Sequence of chain 1.B:
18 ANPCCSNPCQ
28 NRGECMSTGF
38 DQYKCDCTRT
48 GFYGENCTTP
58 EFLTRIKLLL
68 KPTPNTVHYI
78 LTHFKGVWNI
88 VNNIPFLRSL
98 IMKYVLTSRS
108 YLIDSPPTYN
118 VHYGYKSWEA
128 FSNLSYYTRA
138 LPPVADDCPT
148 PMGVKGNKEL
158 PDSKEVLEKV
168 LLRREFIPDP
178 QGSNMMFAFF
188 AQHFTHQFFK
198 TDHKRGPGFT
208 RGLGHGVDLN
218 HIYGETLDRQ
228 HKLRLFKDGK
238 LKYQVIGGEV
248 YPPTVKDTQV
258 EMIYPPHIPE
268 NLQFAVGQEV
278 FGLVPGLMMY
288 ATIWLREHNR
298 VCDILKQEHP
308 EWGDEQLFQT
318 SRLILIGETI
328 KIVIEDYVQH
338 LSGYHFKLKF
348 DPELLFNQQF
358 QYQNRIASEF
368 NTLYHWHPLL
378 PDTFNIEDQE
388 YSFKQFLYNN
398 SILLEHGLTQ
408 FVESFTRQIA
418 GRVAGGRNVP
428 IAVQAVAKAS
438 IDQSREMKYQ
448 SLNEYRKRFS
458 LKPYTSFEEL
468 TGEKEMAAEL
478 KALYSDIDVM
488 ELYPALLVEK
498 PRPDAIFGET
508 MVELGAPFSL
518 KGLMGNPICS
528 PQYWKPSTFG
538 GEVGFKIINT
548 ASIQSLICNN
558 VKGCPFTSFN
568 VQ

Binding-site contacts:
Ligand atom O contacts residue TYR341 of chain 1.B at 4.1 Å.
Ligand atom C2 contacts residue ALA513 of chain 1.B at 3.5 Å (hydrophobic).
Ligand atom O1 contacts residue TYR341 of chain 1.B at 2.0 Å (h-bond).
Ligand atom C2 contacts residue SER516 of chain 1.B at 3.8 Å.
Ligand atom C6 contacts residue TYR341 of chain 1.B at 3.7 Å (hydrophobic).
Ligand atom C5 contacts residue VAL335 of chain 1.B at 4.0 Å (hydrophobic).
Ligand atom O1 contacts residue ARG106 of chain 1.B at 3.1 Å (salt-bridge).
Ligand atom C10 contacts residue TYR371 of chain 1.B at 3.3 Å (hydrophobic).
Ligand atom C1 contacts residue VAL335 of chain 1.B at 4.0 Å (hydrophobic).
Ligand atom C7 contacts residue TYR341 of chain 1.B at 3.2 Å (hydrophobic).
Ligand atom O contacts residue ARG106 of chain 1.B at 2.5 Å (salt-bridge).
Ligand atom C contacts residue LEU338 of chain 1.B at 4.0 Å (hydrophobic).
Ligand atom C13 contacts residue MET508 of chain 1.B at 4.2 Å (hydrophobic).
Ligand atom C2 contacts residue VAL335 of chain 1.B at 3.6 Å (hydrophobic).
Ligand atom C13 contacts residue ALA513 of chain 1.B at 3.7 Å (hydrophobic).
Ligand atom C12 contacts residue MET508 of chain 1.B at 3.9 Å (hydrophobic).
Ligand atom C12 contacts residue GLY512 of chain 1.B at 3.6 Å.
Ligand atom C12 contacts residue TRP373 of chain 1.B at 4.0 Å (hydrophobic).
Ligand atom O contacts residue ALA513 of chain 1.B at 3.8 Å.
Ligand atom C5 contacts residue ALA513 of chain 1.B at 4.0 Å (hydrophobic).
Ligand atom F contacts residue VAL509 of chain 1.B at 3.8 Å.
Ligand atom C1 contacts residue ALA513 of chain 1.B at 3.7 Å (hydrophobic).
Ligand atom C8 contacts residue GLY512 of chain 1.B at 4.2 Å.
Ligand atom C9 contacts residue SER516 of chain 1.B at 3.6 Å.
Ligand atom C10 contacts residue SER516 of chain 1.B at 4.0 Å.
Ligand atom C7 contacts residue ARG106 of chain 1.B at 3.4 Å.
Ligand atom C4 contacts residue VAL335 of chain 1.B at 3.6 Å (hydrophobic).
Ligand atom C11 contacts residue TRP373 of chain 1.B at 3.6 Å (hydrophobic).
Ligand atom C3 contacts residue ALA513 of chain 1.B at 3.6 Å (hydrophobic).
Ligand atom C7 contacts residue ALA513 of chain 1.B at 4.2 Å (hydrophobic).
Ligand atom C11 contacts residue TYR371 of chain 1.B at 3.8 Å (hydrophobic).
Ligand atom C8 contacts residue ALA513 of chain 1.B at 4.0 Å (hydrophobic).
Ligand atom C4 contacts residue ALA513 of chain 1.B at 3.8 Å (hydrophobic).
Ligand atom C contacts residue ALA513 of chain 1.B at 4.0 Å (hydrophobic).
Ligand atom F contacts residue LEU338 of chain 1.B at 3.3 Å.
Ligand atom C8 contacts residue LEU338 of chain 1.B at 4.1 Å (hydrophobic).
Ligand atom C3 contacts residue VAL335 of chain 1.B at 3.4 Å (hydrophobic).
Ligand atom C13 contacts residue GLY512 of chain 1.B at 3.8 Å.
Ligand atom C9 contacts residue VAL335 of chain 1.B at 4.1 Å (hydrophobic).
Ligand atom C contacts residue VAL335 of chain 1.B at 4.1 Å (hydrophobic).

The small molecule below binds the protein below.
Small molecule (SMILES): O=C(O)Cc1ccc(-c2ccccc2)c(F)c1